Sequence of chain 2.B:
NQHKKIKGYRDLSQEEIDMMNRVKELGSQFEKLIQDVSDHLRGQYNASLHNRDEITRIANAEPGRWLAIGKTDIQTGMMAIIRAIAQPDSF

Sequence of chain 6.B:
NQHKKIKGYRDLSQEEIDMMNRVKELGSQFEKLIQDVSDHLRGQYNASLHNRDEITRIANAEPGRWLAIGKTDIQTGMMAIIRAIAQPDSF

Binding-site contacts:
Ligand atom O5' contacts residue 3AM1 of chain 6.U at 1.4 Å.
Ligand atom C1' contacts residue 3GP1 of chain 6.T at 0.4 Å.
Ligand atom C6 contacts residue 3GP1 of chain 6.T at 0.3 Å.
Ligand atom C2 contacts residue 3GP1 of chain 6.T at 0.1 Å.
Ligand atom O3P contacts residue 3GP1 of chain 2.T at 2.5 Å (h-bond).
Ligand atom P contacts residue 3AM1 of chain 6.U at 1.4 Å.
Ligand atom C3' contacts residue 3GP1 of chain 2.T at 3.0 Å.
Ligand atom C2' contacts residue 3GP1 of chain 6.T at 0.4 Å.
Ligand atom O2' contacts residue 3GP1 of chain 6.T at 0.4 Å (h-bond).
Ligand atom O2P contacts residue 3GP1 of chain 2.T at 2.5 Å (h-bond).
Ligand atom C5 contacts residue 3GP1 of chain 6.T at 0.3 Å.
Ligand atom N1 contacts residue 3GP1 of chain 6.T at 0.1 Å (h-bond).
Ligand atom C5' contacts residue 3GP1 of chain 2.T at 2.6 Å.
Ligand atom C5' contacts residue 3AM1 of chain 6.U at 2.5 Å.
Ligand atom P contacts residue 3GP1 of chain 6.T at 0.4 Å.
Ligand atom N7 contacts residue 3GP1 of chain 6.T at 0.5 Å (h-bond).
Ligand atom O3P contacts residue 3AM1 of chain 6.U at 2.4 Å (h-bond).
Ligand atom N9 contacts residue 3GP1 of chain 6.T at 0.4 Å (h-bond).
Ligand atom O5' contacts residue 3GP1 of chain 2.T at 1.6 Å.
Ligand atom O3' contacts residue 3GP1 of chain 2.T at 2.4 Å (h-bond).
Ligand atom O3' contacts residue 3AM1 of chain 6.U at 2.4 Å (h-bond).
Ligand atom O3P contacts residue 3GP1 of chain 6.T at 0.5 Å (h-bond).
Ligand atom N3 contacts residue ALA87 of chain 6.B at 2.9 Å.
Ligand atom O4' contacts residue 3GP1 of chain 6.T at 0.4 Å (h-bond).
Ligand atom O5' contacts residue 3GP1 of chain 6.T at 0.3 Å (h-bond).
Ligand atom N3 contacts residue 3GP1 of chain 6.T at 0.2 Å (h-bond).
Ligand atom C8 contacts residue 3GP1 of chain 6.T at 0.5 Å.
Ligand atom C4 contacts residue 3GP1 of chain 6.T at 0.3 Å.
Ligand atom P contacts residue 3GP1 of chain 2.T at 1.6 Å.
Ligand atom O3' contacts residue 3GP1 of chain 6.T at 0.3 Å (h-bond).
Ligand atom N6 contacts residue 3GP1 of chain 6.T at 0.3 Å (h-bond).
Ligand atom O2P contacts residue 3GP1 of chain 6.T at 0.3 Å (h-bond).
Ligand atom C4 contacts residue ALA87 of chain 6.B at 3.1 Å (hydrophobic).
Ligand atom O2P contacts residue 3AM1 of chain 6.U at 2.3 Å (h-bond).
Ligand atom N6 contacts residue LEU13 of chain 6.B at 2.9 Å.
Ligand atom O3P contacts residue TYR10 of chain 6.B at 2.5 Å (h-bond).
Ligand atom O2' contacts residue PRO89 of chain 6.B at 3.1 Å.
Ligand atom C4' contacts residue 3GP1 of chain 6.T at 0.3 Å.
Ligand atom C5' contacts residue 3GP1 of chain 6.T at 0.3 Å.
Ligand atom C3' contacts residue 3GP1 of chain 6.T at 0.3 Å.

A small-molecule ligand and the protein it binds are described below.
Small molecule (SMILES): Nc1ncnc2c1ncn2[C@@H]1O[C@H](CO)[C@@H](OP(=O)(O)O)[C@H]1O